Sequence of chain 1.B:
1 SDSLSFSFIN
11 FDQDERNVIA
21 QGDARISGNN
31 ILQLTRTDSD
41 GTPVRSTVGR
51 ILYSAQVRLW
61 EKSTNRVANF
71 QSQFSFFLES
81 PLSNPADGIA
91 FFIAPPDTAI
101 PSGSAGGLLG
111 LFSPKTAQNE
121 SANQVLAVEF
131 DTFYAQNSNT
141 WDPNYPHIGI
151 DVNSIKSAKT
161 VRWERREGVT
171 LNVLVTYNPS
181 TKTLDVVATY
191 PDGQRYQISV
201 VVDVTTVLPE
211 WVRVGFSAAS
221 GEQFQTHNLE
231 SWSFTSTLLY

A protein and the small-molecule ligand that binds it are described below.
Small molecule (SMILES): CC(=O)N[C@@H]1[C@@H](O)[C@H](O)[C@@H](CO)O[C@H]1O

Binding-site contacts:
Ligand atom C2 contacts residue ASN119 of chain 1.B at 2.4 Å.
Ligand atom O5 contacts residue ASN119 of chain 1.B at 2.2 Å (h-bond).
Ligand atom C3 contacts residue ASN119 of chain 1.B at 3.8 Å.
Ligand atom O5 contacts residue ALA122 of chain 1.B at 4.0 Å.
Ligand atom N2 contacts residue ASN119 of chain 1.B at 2.9 Å (h-bond).
Ligand atom O5 contacts residue SER121 of chain 1.B at 3.5 Å (h-bond).
Ligand atom O6 contacts residue ALA122 of chain 1.B at 3.6 Å.
Ligand atom C1 contacts residue ASN119 of chain 1.B at 1.4 Å.
Ligand atom C1 contacts residue SER121 of chain 1.B at 3.8 Å.
Ligand atom C7 contacts residue ASN119 of chain 1.B at 3.4 Å.
Ligand atom O6 contacts residue SER121 of chain 1.B at 3.3 Å (h-bond).
Ligand atom C5 contacts residue ASN119 of chain 1.B at 3.5 Å.
Ligand atom C4 contacts residue ASN119 of chain 1.B at 4.1 Å.
Ligand atom C6 contacts residue SER121 of chain 1.B at 4.0 Å.
Ligand atom O7 contacts residue ASN119 of chain 1.B at 3.5 Å (h-bond).
Ligand atom C5 contacts residue SER121 of chain 1.B at 3.6 Å.